This protein binds this small molecule.
Small molecule (SMILES): CC(=O)N[C@@H]1[C@@H](O)[C@H](O)[C@@H](CO)O[C@H]1O

Binding-site contacts:
Ligand atom C8 contacts residue PHE15 of chain 1.H at 4.5 Å (hydrophobic).
Ligand atom N2 contacts residue VAL50 of chain 1.H at 4.1 Å.
Ligand atom C7 contacts residue VAL36 of chain 1.H at 4.2 Å (hydrophobic).
Ligand atom O3 contacts residue VAL49 of chain 1.H at 3.8 Å.
Ligand atom O4 contacts residue LYS37 of chain 1.H at 4.5 Å.
Ligand atom C8 contacts residue VAL49 of chain 1.H at 3.8 Å (hydrophobic).
Ligand atom O7 contacts residue LYS37 of chain 1.H at 2.9 Å (salt-bridge).
Ligand atom C7 contacts residue VAL50 of chain 1.H at 4.4 Å (hydrophobic).
Ligand atom C8 contacts residue VAL50 of chain 1.H at 4.2 Å (hydrophobic).
Ligand atom C3 contacts residue VAL49 of chain 1.H at 3.4 Å (hydrophobic).
Ligand atom O3 contacts residue LYS37 of chain 1.H at 3.4 Å.
Ligand atom C7 contacts residue VAL49 of chain 1.H at 3.7 Å (hydrophobic).
Ligand atom C2 contacts residue VAL49 of chain 1.H at 3.4 Å (hydrophobic).
Ligand atom C8 contacts residue LEU38 of chain 1.H at 4.3 Å (hydrophobic).
Ligand atom C1 contacts residue VAL49 of chain 1.H at 3.9 Å (hydrophobic).
Ligand atom C8 contacts residue TRP30 of chain 1.H at 3.6 Å (hydrophobic).
Ligand atom N2 contacts residue VAL49 of chain 1.H at 2.7 Å (h-bond).
Ligand atom N2 contacts residue LYS37 of chain 1.H at 4.1 Å.
Ligand atom C4 contacts residue LYS37 of chain 1.H at 4.5 Å.
Ligand atom C7 contacts residue LYS37 of chain 1.H at 3.3 Å.
Ligand atom C8 contacts residue LYS37 of chain 1.H at 3.0 Å.
Ligand atom O7 contacts residue VAL36 of chain 1.H at 3.3 Å.
Ligand atom C8 contacts residue VAL36 of chain 1.H at 4.0 Å (hydrophobic).
Ligand atom O1 contacts residue VAL50 of chain 1.H at 4.4 Å.

Sequence of chain 1.H:
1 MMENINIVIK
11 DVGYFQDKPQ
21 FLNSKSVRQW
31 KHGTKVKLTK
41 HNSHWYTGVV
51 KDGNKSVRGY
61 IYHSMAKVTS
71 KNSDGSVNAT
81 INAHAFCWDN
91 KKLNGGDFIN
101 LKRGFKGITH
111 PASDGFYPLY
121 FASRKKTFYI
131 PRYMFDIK